Sequence of chain 1.C:
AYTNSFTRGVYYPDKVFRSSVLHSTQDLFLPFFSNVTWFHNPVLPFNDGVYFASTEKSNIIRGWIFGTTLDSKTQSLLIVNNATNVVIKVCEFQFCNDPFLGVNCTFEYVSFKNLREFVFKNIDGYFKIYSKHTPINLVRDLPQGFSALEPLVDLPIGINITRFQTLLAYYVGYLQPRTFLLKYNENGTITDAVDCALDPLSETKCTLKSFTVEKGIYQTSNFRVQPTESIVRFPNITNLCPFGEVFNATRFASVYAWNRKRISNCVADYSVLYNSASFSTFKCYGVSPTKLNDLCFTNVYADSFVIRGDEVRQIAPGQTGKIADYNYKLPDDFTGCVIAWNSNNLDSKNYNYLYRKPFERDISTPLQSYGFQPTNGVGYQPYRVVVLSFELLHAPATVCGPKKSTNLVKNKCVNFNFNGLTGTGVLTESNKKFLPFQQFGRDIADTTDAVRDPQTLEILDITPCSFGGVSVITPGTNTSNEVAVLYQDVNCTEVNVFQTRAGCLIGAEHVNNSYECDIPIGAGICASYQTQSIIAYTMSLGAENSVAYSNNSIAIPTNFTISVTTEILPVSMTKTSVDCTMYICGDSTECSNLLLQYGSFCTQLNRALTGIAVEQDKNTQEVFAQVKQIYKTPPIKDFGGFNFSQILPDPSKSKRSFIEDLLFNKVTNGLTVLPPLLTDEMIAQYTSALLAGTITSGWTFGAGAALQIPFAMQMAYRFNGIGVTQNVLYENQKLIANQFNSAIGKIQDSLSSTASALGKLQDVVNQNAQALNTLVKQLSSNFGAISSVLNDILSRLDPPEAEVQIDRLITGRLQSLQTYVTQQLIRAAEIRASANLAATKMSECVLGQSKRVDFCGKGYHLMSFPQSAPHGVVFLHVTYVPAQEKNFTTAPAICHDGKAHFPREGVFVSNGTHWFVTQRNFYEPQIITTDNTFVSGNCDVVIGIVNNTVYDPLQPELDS

Binding-site contacts:
Ligand atom C8 contacts residue ASN184 of chain 1.C at 4.3 Å.
Ligand atom C2 contacts residue ASN184 of chain 1.C at 2.5 Å.
Ligand atom O5 contacts residue ASN184 of chain 1.C at 2.4 Å (h-bond).
Ligand atom C3 contacts residue ASN184 of chain 1.C at 3.9 Å.
Ligand atom O7 contacts residue ASN184 of chain 1.C at 3.5 Å (h-bond).
Ligand atom C1 contacts residue ASN184 of chain 1.C at 1.5 Å.
Ligand atom C4 contacts residue ASN184 of chain 1.C at 4.3 Å.
Ligand atom C5 contacts residue ASN184 of chain 1.C at 3.8 Å.
Ligand atom C7 contacts residue ASN184 of chain 1.C at 3.4 Å.
Ligand atom N2 contacts residue ASN184 of chain 1.C at 2.9 Å (h-bond).

This small molecule binds to this protein.
Small molecule (SMILES): CC(=O)N[C@@H]1[C@@H](O)[C@H](O)[C@@H](CO)O[C@H]1O